The small molecule below binds the protein below.
Small molecule (SMILES): CCc1ccsc1-c1cnc(N)c(C2CCC(C(=O)O)CC2)n1

Binding-site contacts:
Ligand atom C09 contacts residue TYR88 of chain 1.A at 4.0 Å (hydrophobic).
Ligand atom C11 contacts residue VAL35 of chain 1.A at 3.8 Å (hydrophobic).
Ligand atom N23 contacts residue PHE148 of chain 1.A at 3.8 Å.
Ligand atom C11 contacts residue CYS89 of chain 1.A at 3.8 Å (hydrophobic).
Ligand atom N10 contacts residue VAL35 of chain 1.A at 3.6 Å.
Ligand atom N10 contacts residue CYS89 of chain 1.A at 2.9 Å (h-bond).
Ligand atom C16 contacts residue CYS22 of chain 1.A at 3.6 Å (hydrophobic).
Ligand atom C18 contacts residue ASP159 of chain 1.A at 3.5 Å.
Ligand atom C18 contacts residue LYS37 of chain 1.A at 3.9 Å.
Ligand atom S06 contacts residue GLY92 of chain 1.A at 3.9 Å.
Ligand atom C01 contacts residue GLU90 of chain 1.A at 3.7 Å.
Ligand atom O20 contacts residue PHE160 of chain 1.A at 3.9 Å.
Ligand atom C15 contacts residue CYS22 of chain 1.A at 4.0 Å (hydrophobic).
Ligand atom C14 contacts residue PHE148 of chain 1.A at 4.0 Å (hydrophobic).
Ligand atom C03 contacts residue GLY92 of chain 1.A at 3.7 Å.
Ligand atom O20 contacts residue ASP159 of chain 1.A at 2.8 Å (salt-bridge).
Ligand atom C17 contacts residue PHE160 of chain 1.A at 3.6 Å (hydrophobic).
Ligand atom C07 contacts residue GLY92 of chain 1.A at 3.8 Å.
Ligand atom C21 contacts residue MET86 of chain 1.A at 3.3 Å (hydrophobic).
Ligand atom O19 contacts residue ASP159 of chain 1.A at 3.4 Å (salt-bridge).
Ligand atom O20 contacts residue TYR70 of chain 1.A at 3.1 Å (h-bond).
Ligand atom C05 contacts residue GLY92 of chain 1.A at 3.8 Å.
Ligand atom O20 contacts residue LYS37 of chain 1.A at 3.4 Å (salt-bridge).
Ligand atom C02 contacts residue TYR88 of chain 1.A at 3.8 Å (hydrophobic).
Ligand atom C07 contacts residue ILE14 of chain 1.A at 3.9 Å (hydrophobic).
Ligand atom C11 contacts residue GLU87 of chain 1.A at 3.7 Å.
Ligand atom O19 contacts residue LYS37 of chain 1.A at 3.8 Å.
Ligand atom C04 contacts residue ILE14 of chain 1.A at 3.8 Å (hydrophobic).
Ligand atom N12 contacts residue VAL35 of chain 1.A at 3.8 Å.
Ligand atom N12 contacts residue CYS89 of chain 1.A at 3.9 Å.
Ligand atom C05 contacts residue ASP93 of chain 1.A at 3.5 Å.
Ligand atom N12 contacts residue GLU87 of chain 1.A at 2.6 Å (salt-bridge).
Ligand atom C22 contacts residue PHE148 of chain 1.A at 3.6 Å (hydrophobic).
Ligand atom C04 contacts residue GLY92 of chain 1.A at 3.8 Å.
Ligand atom C09 contacts residue CYS89 of chain 1.A at 3.2 Å (hydrophobic).
Ligand atom C18 contacts residue PHE160 of chain 1.A at 3.3 Å (hydrophobic).
Ligand atom O19 contacts residue PHE160 of chain 1.A at 2.8 Å.
Ligand atom N10 contacts residue TYR88 of chain 1.A at 3.8 Å.
Ligand atom C01 contacts residue TYR88 of chain 1.A at 3.7 Å (hydrophobic).
Ligand atom C03 contacts residue ILE14 of chain 1.A at 3.6 Å (hydrophobic).

Sequence of chain 1.A:
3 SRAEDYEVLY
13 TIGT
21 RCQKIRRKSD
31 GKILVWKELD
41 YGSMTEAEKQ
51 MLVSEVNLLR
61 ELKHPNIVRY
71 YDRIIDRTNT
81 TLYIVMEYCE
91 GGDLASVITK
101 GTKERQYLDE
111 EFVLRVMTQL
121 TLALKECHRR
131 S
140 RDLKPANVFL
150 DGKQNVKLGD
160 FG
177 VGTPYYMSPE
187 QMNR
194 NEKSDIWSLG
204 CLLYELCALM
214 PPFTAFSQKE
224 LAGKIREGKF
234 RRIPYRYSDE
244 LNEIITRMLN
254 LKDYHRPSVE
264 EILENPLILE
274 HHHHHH